Binding-site contacts:
Ligand atom C31 contacts residue PHE35 of chain 1.C at 3.3 Å (hydrophobic).
Ligand atom C22 contacts residue GLU147 of chain 1.D at 3.4 Å.
Ligand atom C93 contacts residue GLU122 of chain 1.D at 4.0 Å.
Ligand atom C23 contacts residue GLU122 of chain 1.D at 3.0 Å.
Ligand atom C33 contacts residue GLU122 of chain 1.D at 3.6 Å.
Ligand atom O23 contacts residue GLU122 of chain 1.D at 2.6 Å (salt-bridge).
Ligand atom N32 contacts residue ASP128 of chain 1.C at 2.4 Å (salt-bridge).
Ligand atom N12 contacts residue HIS151 of chain 1.C at 4.3 Å.
Ligand atom O43 contacts residue GLU122 of chain 1.D at 4.3 Å.
Ligand atom C32 contacts residue ASP128 of chain 1.C at 3.8 Å.
Ligand atom N61 contacts residue TYR90 of chain 1.C at 3.0 Å (h-bond).
Ligand atom O43 contacts residue GLU121 of chain 1.D at 2.7 Å (salt-bridge).
Ligand atom C22 contacts residue ASP128 of chain 1.C at 4.4 Å.
Ligand atom C51 contacts residue ASP91 of chain 1.C at 4.0 Å.
Ligand atom C13 contacts residue GLU122 of chain 1.D at 4.3 Å.
Ligand atom N33 contacts residue GLU121 of chain 1.D at 3.8 Å.
Ligand atom C41 contacts residue ASP91 of chain 1.C at 3.8 Å.
Ligand atom C61 contacts residue TYR90 of chain 1.C at 4.1 Å (hydrophobic).
Ligand atom N12 contacts residue GLU147 of chain 1.D at 3.0 Å (salt-bridge).
Ligand atom C83 contacts residue GLU121 of chain 1.D at 3.8 Å.
Ligand atom C93 contacts residue TYR153 of chain 1.C at 4.1 Å (hydrophobic).
Ligand atom N12 contacts residue TYR153 of chain 1.C at 4.0 Å.
Ligand atom C41 contacts residue PHE35 of chain 1.C at 3.8 Å (hydrophobic).
Ligand atom N61 contacts residue ASP91 of chain 1.C at 2.6 Å (salt-bridge).
Ligand atom O23 contacts residue TYR153 of chain 1.C at 3.8 Å.
Ligand atom N33 contacts residue GLU122 of chain 1.D at 3.1 Å (salt-bridge).
Ligand atom C61 contacts residue ASP91 of chain 1.C at 3.8 Å.
Ligand atom C33 contacts residue GLU121 of chain 1.D at 4.4 Å.
Ligand atom C43 contacts residue GLU121 of chain 1.D at 3.8 Å.
Ligand atom C12 contacts residue GLU147 of chain 1.D at 3.6 Å.

The protein below binds the small molecule below.
Small molecule (SMILES): CN[C@@H]1[C@@H](O)[C@@H](O[C@@H]2[C@@H](O)[C@H](O[C@H]3OC(CN)=CC[C@H]3N)[C@@H](N)C[C@H]2N)OC[C@]1(C)O

Sequence of chain 1.C:
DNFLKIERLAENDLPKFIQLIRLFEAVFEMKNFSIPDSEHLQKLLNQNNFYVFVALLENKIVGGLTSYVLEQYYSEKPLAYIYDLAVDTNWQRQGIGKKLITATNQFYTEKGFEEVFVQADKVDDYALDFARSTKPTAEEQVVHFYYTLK

Sequence of chain 1.D:
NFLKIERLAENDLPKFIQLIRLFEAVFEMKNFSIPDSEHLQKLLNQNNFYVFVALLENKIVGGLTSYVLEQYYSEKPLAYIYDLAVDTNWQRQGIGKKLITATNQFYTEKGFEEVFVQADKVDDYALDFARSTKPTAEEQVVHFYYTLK